This small molecule binds to this protein.
Small molecule (SMILES): CC(=O)Nc1ccc(COc2ccc(-c3cc(C4CCN(C(=O)CNC(=O)[C@@H](CC(C)C)NC(=N)N)CC4)n(C)n3)c(Cl)c2Cl)cc1

Sequence of chain 1.B:
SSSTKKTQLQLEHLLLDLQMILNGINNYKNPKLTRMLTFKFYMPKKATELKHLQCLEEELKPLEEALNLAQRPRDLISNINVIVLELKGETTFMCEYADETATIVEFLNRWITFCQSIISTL

Binding-site contacts:
Ligand atom N5 contacts residue LYS43 of chain 1.B at 2.7 Å (salt-bridge).
Ligand atom C14 contacts residue LEU72 of chain 1.B at 3.6 Å (hydrophobic).
Ligand atom C24 contacts residue LYS43 of chain 1.B at 3.6 Å.
Ligand atom C24 contacts residue GLU62 of chain 1.B at 3.7 Å.
Ligand atom CL9 contacts residue MET39 of chain 1.B at 3.5 Å.
Ligand atom C29 contacts residue LYS43 of chain 1.B at 3.6 Å.
Ligand atom N4 contacts residue GLU62 of chain 1.B at 2.8 Å (salt-bridge).
Ligand atom CL10 contacts residue ALA69 of chain 1.B at 3.8 Å.
Ligand atom N5 contacts residue PHE44 of chain 1.B at 3.4 Å.
Ligand atom N5 contacts residue GLU62 of chain 1.B at 3.3 Å (salt-bridge).
Ligand atom C39 contacts residue PHE42 of chain 1.B at 3.5 Å (hydrophobic).
Ligand atom C43 contacts residue THR41 of chain 1.B at 3.7 Å.
Ligand atom CL10 contacts residue LEU72 of chain 1.B at 3.5 Å.
Ligand atom O45 contacts residue LEU72 of chain 1.B at 3.4 Å (h-bond).
Ligand atom C23 contacts residue LEU72 of chain 1.B at 3.7 Å (hydrophobic).
Ligand atom CL9 contacts residue LEU72 of chain 1.B at 3.8 Å.
Ligand atom N3 contacts residue PHE42 of chain 1.B at 3.7 Å.
Ligand atom C29 contacts residue PHE42 of chain 1.B at 3.3 Å (hydrophobic).
Ligand atom CL10 contacts residue MET39 of chain 1.B at 3.6 Å.
Ligand atom C26 contacts residue LYS43 of chain 1.B at 3.6 Å.
Ligand atom C30 contacts residue LYS43 of chain 1.B at 3.6 Å.
Ligand atom CL9 contacts residue ALA73 of chain 1.B at 2.9 Å.
Ligand atom N4 contacts residue PRO65 of chain 1.B at 3.3 Å.
Ligand atom C21 contacts residue THR41 of chain 1.B at 3.7 Å.
Ligand atom C11 contacts residue LEU72 of chain 1.B at 3.8 Å (hydrophobic).
Ligand atom C36 contacts residue TYR45 of chain 1.B at 3.5 Å (hydrophobic).
Ligand atom C37 contacts residue TYR45 of chain 1.B at 3.2 Å (hydrophobic).
Ligand atom C17 contacts residue ARG38 of chain 1.B at 3.6 Å.
Ligand atom C20 contacts residue LEU72 of chain 1.B at 3.3 Å (hydrophobic).
Ligand atom C32 contacts residue TYR45 of chain 1.B at 3.6 Å (hydrophobic).
Ligand atom N5 contacts residue TYR45 of chain 1.B at 3.8 Å.
Ligand atom O47 contacts residue LYS43 of chain 1.B at 3.2 Å (salt-bridge).
Ligand atom C13 contacts residue LEU72 of chain 1.B at 3.5 Å (hydrophobic).
Ligand atom O45 contacts residue LYS35 of chain 1.B at 3.6 Å.
Ligand atom C34 contacts residue LEU72 of chain 1.B at 3.4 Å (hydrophobic).
Ligand atom C40 contacts residue LYS35 of chain 1.B at 3.5 Å.
Ligand atom C31 contacts residue PHE42 of chain 1.B at 3.8 Å (hydrophobic).
Ligand atom C33 contacts residue LEU72 of chain 1.B at 3.4 Å (hydrophobic).
Ligand atom C36 contacts residue THR111 of chain 1.B at 3.8 Å.
Ligand atom C15 contacts residue ARG38 of chain 1.B at 3.9 Å.